Sequence of chain 16.C:
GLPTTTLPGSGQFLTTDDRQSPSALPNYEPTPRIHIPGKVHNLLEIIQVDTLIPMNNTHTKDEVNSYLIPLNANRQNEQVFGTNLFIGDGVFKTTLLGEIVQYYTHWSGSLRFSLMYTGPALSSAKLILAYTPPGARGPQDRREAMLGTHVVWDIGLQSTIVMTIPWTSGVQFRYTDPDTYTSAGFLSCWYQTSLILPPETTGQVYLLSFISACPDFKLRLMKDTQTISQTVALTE

A protein and the small-molecule ligand that binds it are described below.
Small molecule (SMILES): Cc1cc(CCCCCCCOc2ccc(C3=N[C@@H](C)CO3)cc2Cl)on1

Binding-site contacts:
Ligand atom CM1 contacts residue CYS199 of chain 20.A at 3.8 Å (hydrophobic).
Ligand atom C4C contacts residue TYR152 of chain 20.A at 3.9 Å (hydrophobic).
Ligand atom C4A contacts residue ASN198 of chain 20.A at 3.9 Å.
Ligand atom O1A contacts residue VAL122 of chain 20.A at 4.0 Å.
Ligand atom C3 contacts residue PHE186 of chain 20.A at 3.9 Å (hydrophobic).
Ligand atom C3 contacts residue PRO174 of chain 20.A at 3.7 Å (hydrophobic).
Ligand atom CL1 contacts residue MET221 of chain 20.A at 3.8 Å.
Ligand atom C5A contacts residue VAL122 of chain 20.A at 3.9 Å (hydrophobic).
Ligand atom C3C contacts residue VAL188 of chain 20.A at 3.3 Å (hydrophobic).
Ligand atom C5A contacts residue CYS199 of chain 20.A at 3.9 Å (hydrophobic).
Ligand atom N2 contacts residue PHE186 of chain 20.A at 4.0 Å.
Ligand atom C2B contacts residue TYR197 of chain 20.A at 3.3 Å (hydrophobic).
Ligand atom N3A contacts residue ASN219 of chain 20.A at 3.4 Å (h-bond).
Ligand atom O1 contacts residue VAL188 of chain 20.A at 3.8 Å.
Ligand atom C31 contacts residue PRO174 of chain 20.A at 3.3 Å (hydrophobic).
Ligand atom N2 contacts residue ALA24 of chain 20.C at 3.1 Å.
Ligand atom O1 contacts residue PHE186 of chain 20.A at 3.8 Å.
Ligand atom C5C contacts residue TYR128 of chain 20.A at 3.7 Å (hydrophobic).
Ligand atom C5C contacts residue ILE104 of chain 20.A at 4.0 Å (hydrophobic).
Ligand atom C1C contacts residue TYR152 of chain 20.A at 3.9 Å (hydrophobic).
Ligand atom C31 contacts residue SER175 of chain 20.A at 3.5 Å.
Ligand atom O1 contacts residue TYR152 of chain 20.A at 3.9 Å.
Ligand atom N2 contacts residue PRO174 of chain 20.A at 3.7 Å.
Ligand atom C5 contacts residue TYR152 of chain 20.A at 3.6 Å (hydrophobic).
Ligand atom C4 contacts residue TYR152 of chain 20.A at 3.7 Å (hydrophobic).
Ligand atom C3B contacts residue TYR197 of chain 20.A at 3.3 Å (hydrophobic).
Ligand atom O1 contacts residue ALA24 of chain 20.C at 3.4 Å.
Ligand atom C2C contacts residue VAL188 of chain 20.A at 2.8 Å (hydrophobic).
Ligand atom C6C contacts residue VAL191 of chain 20.A at 3.3 Å (hydrophobic).
Ligand atom C4 contacts residue PHE186 of chain 20.A at 3.7 Å (hydrophobic).
Ligand atom C31 contacts residue VAL176 of chain 20.A at 3.3 Å (hydrophobic).
Ligand atom O1B contacts residue MET221 of chain 20.A at 3.8 Å.
Ligand atom C3C contacts residue TYR128 of chain 20.A at 3.6 Å (hydrophobic).
Ligand atom C31 contacts residue ALA150 of chain 20.A at 3.5 Å (hydrophobic).
Ligand atom C5 contacts residue PHE186 of chain 20.A at 3.7 Å (hydrophobic).
Ligand atom C3B contacts residue LEU106 of chain 20.A at 3.8 Å (hydrophobic).
Ligand atom C4B contacts residue LEU106 of chain 20.A at 3.7 Å (hydrophobic).
Ligand atom C7C contacts residue TYR128 of chain 20.A at 3.5 Å (hydrophobic).
Ligand atom CL1 contacts residue ILE104 of chain 20.A at 3.6 Å.
Ligand atom CL1 contacts residue ASN105 of chain 20.A at 3.3 Å.

Sequence of chain 20.C:
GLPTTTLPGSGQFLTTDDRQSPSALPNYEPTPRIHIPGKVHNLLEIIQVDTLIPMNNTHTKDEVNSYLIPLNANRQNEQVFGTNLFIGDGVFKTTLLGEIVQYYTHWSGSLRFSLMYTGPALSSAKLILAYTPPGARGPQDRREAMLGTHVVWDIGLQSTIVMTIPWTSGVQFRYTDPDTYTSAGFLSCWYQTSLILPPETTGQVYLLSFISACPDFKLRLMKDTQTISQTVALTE

Sequence of chain 20.A:
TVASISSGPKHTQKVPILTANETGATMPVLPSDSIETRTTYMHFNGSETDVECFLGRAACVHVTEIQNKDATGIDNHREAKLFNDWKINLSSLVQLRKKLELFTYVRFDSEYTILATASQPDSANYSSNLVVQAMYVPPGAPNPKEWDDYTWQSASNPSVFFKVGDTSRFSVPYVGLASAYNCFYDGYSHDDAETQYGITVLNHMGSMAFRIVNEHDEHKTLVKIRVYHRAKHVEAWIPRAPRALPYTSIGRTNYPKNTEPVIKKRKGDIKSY